Sequence of chain 1.E:
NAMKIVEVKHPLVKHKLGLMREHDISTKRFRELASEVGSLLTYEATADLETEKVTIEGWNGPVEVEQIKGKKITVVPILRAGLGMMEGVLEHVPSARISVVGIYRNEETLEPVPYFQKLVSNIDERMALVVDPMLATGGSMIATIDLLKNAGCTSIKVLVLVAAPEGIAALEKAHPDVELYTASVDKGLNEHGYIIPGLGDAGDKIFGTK

Binding-site contacts:
Ligand atom O4 contacts residue LYS10 of chain 1.F at 3.6 Å (salt-bridge).
Ligand atom C3 contacts residue LYS10 of chain 1.F at 3.7 Å.
Ligand atom O4 contacts residue VAL9 of chain 1.F at 4.4 Å.
Ligand atom C3 contacts residue GLU45 of chain 1.E at 4.1 Å.
Ligand atom C3 contacts residue HIS11 of chain 1.F at 4.0 Å.
Ligand atom C2 contacts residue GLU45 of chain 1.E at 4.4 Å.
Ligand atom O5 contacts residue GLU45 of chain 1.F at 4.2 Å.
Ligand atom O3 contacts residue LYS10 of chain 1.F at 4.0 Å.
Ligand atom O4 contacts residue BDF1 of chain 1.JB at 3.6 Å.
Ligand atom O3 contacts residue VAL9 of chain 1.F at 3.6 Å.
Ligand atom O3 contacts residue TYR44 of chain 1.F at 3.3 Å.
Ligand atom O3 contacts residue GLU45 of chain 1.F at 2.7 Å (salt-bridge).
Ligand atom C4 contacts residue GLU45 of chain 1.E at 4.4 Å.
Ligand atom O2 contacts residue TYR44 of chain 1.E at 3.2 Å.
Ligand atom O3 contacts residue TYR44 of chain 1.E at 4.3 Å.
Ligand atom O4 contacts residue GLU8 of chain 1.F at 3.6 Å (salt-bridge).
Ligand atom C2 contacts residue GLU45 of chain 1.F at 4.0 Å.
Ligand atom C3 contacts residue GLU45 of chain 1.F at 3.9 Å.
Ligand atom O3 contacts residue GLU45 of chain 1.E at 2.9 Å (salt-bridge).
Ligand atom O1 contacts residue HIS11 of chain 1.F at 4.3 Å.
Ligand atom C3 contacts residue TYR44 of chain 1.E at 4.4 Å (hydrophobic).
Ligand atom O2 contacts residue ALA48 of chain 1.E at 4.3 Å.
Ligand atom C1 contacts residue GLU45 of chain 1.F at 4.0 Å.
Ligand atom C3 contacts residue GLU45 of chain 1.F at 3.8 Å.
Ligand atom C1 contacts residue HIS11 of chain 1.F at 3.4 Å.
Ligand atom O3 contacts residue BDF1 of chain 1.JB at 3.7 Å.
Ligand atom C6 contacts residue BDF1 of chain 1.JB at 4.1 Å.
Ligand atom C2 contacts residue TYR44 of chain 1.E at 4.4 Å (hydrophobic).
Ligand atom O3 contacts residue TYR44 of chain 1.E at 4.0 Å.
Ligand atom O2 contacts residue GLU45 of chain 1.F at 3.2 Å (salt-bridge).
Ligand atom C1 contacts residue LYS10 of chain 1.F at 4.1 Å.
Ligand atom C4 contacts residue LYS10 of chain 1.F at 4.3 Å.
Ligand atom C4 contacts residue BDF1 of chain 1.JB at 3.8 Å.
Ligand atom O2 contacts residue HIS11 of chain 1.F at 3.5 Å.
Ligand atom O2 contacts residue GLU45 of chain 1.F at 3.5 Å (salt-bridge).
Ligand atom C2 contacts residue GLU45 of chain 1.F at 4.1 Å.
Ligand atom O1 contacts residue ALA48 of chain 1.E at 3.6 Å.
Ligand atom O4 contacts residue GLU45 of chain 1.F at 4.4 Å.
Ligand atom O6 contacts residue BDF1 of chain 1.JB at 3.3 Å.
Ligand atom O3 contacts residue HIS11 of chain 1.F at 4.3 Å.

Sequence of chain 1.F:
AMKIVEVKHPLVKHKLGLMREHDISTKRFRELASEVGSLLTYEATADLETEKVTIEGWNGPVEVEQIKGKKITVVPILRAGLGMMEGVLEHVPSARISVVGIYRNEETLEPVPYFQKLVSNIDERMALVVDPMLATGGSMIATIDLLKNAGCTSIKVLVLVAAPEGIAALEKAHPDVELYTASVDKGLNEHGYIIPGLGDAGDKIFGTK

This small molecule binds to this protein.
Small molecule (SMILES): OC[C@H]1O[C@@](CO)(O[C@H]2O[C@H](CO)[C@@H](O)[C@H](O)[C@H]2O)[C@@H](O)[C@@H]1O